Sequence of chain 1.D:
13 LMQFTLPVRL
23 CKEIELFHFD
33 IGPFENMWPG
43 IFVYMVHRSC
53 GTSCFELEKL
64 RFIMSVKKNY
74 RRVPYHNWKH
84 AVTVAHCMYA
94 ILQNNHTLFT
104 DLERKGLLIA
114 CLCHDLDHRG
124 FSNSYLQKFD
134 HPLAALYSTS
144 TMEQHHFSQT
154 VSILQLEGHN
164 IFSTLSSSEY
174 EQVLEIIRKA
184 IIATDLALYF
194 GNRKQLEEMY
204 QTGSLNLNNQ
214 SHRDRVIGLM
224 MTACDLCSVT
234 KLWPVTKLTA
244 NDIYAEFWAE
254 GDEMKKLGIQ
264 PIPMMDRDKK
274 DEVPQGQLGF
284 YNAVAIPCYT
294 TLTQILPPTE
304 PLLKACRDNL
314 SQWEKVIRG

Binding-site contacts:
Ligand atom N11 contacts residue LEU189 of chain 1.D at 4.0 Å.
Ligand atom N11 contacts residue PHE283 of chain 1.D at 3.9 Å.
Ligand atom N6 contacts residue PHE250 of chain 1.D at 3.5 Å.
Ligand atom C15 contacts residue LEU229 of chain 1.D at 3.7 Å (hydrophobic).
Ligand atom C20 contacts residue PHE283 of chain 1.D at 3.5 Å (hydrophobic).
Ligand atom C3 contacts residue PHE283 of chain 1.D at 3.9 Å (hydrophobic).
Ligand atom C21 contacts residue LEU189 of chain 1.D at 4.0 Å (hydrophobic).
Ligand atom C4 contacts residue GLN280 of chain 1.D at 3.6 Å.
Ligand atom N6 contacts residue MET267 of chain 1.D at 3.5 Å.
Ligand atom C14 contacts residue VAL232 of chain 1.D at 4.0 Å (hydrophobic).
Ligand atom O18 contacts residue VAL232 of chain 1.D at 3.6 Å.
Ligand atom C2 contacts residue PHE250 of chain 1.D at 3.9 Å (hydrophobic).
Ligand atom N6 contacts residue PHE283 of chain 1.D at 3.5 Å.
Ligand atom O18 contacts residue GLN280 of chain 1.D at 3.8 Å.
Ligand atom C13 contacts residue PHE283 of chain 1.D at 3.8 Å (hydrophobic).
Ligand atom C19 contacts residue MET267 of chain 1.D at 4.1 Å (hydrophobic).
Ligand atom C22 contacts residue PHE283 of chain 1.D at 3.7 Å (hydrophobic).
Ligand atom C5 contacts residue PHE283 of chain 1.D at 3.8 Å (hydrophobic).
Ligand atom C16 contacts residue ILE246 of chain 1.D at 3.3 Å (hydrophobic).
Ligand atom C13 contacts residue PHE250 of chain 1.D at 3.5 Å (hydrophobic).
Ligand atom C14 contacts residue GLN280 of chain 1.D at 3.9 Å.
Ligand atom O10 contacts residue PHE283 of chain 1.D at 3.8 Å.
Ligand atom C19 contacts residue PHE283 of chain 1.D at 4.0 Å (hydrophobic).
Ligand atom C15 contacts residue VAL232 of chain 1.D at 3.6 Å (hydrophobic).
Ligand atom C4 contacts residue PHE283 of chain 1.D at 3.9 Å (hydrophobic).
Ligand atom C5 contacts residue PHE250 of chain 1.D at 4.1 Å (hydrophobic).
Ligand atom C20 contacts residue MET267 of chain 1.D at 3.7 Å (hydrophobic).
Ligand atom C1 contacts residue PHE283 of chain 1.D at 3.6 Å (hydrophobic).
Ligand atom C8 contacts residue LEU229 of chain 1.D at 3.8 Å (hydrophobic).
Ligand atom C24 contacts residue VAL287 of chain 1.D at 3.8 Å (hydrophobic).
Ligand atom N11 contacts residue PHE250 of chain 1.D at 3.9 Å.
Ligand atom O10 contacts residue MET267 of chain 1.D at 3.2 Å.
Ligand atom C2 contacts residue PHE283 of chain 1.D at 3.5 Å (hydrophobic).
Ligand atom C12 contacts residue LEU229 of chain 1.D at 3.8 Å (hydrophobic).
Ligand atom C17 contacts residue PHE250 of chain 1.D at 3.9 Å (hydrophobic).
Ligand atom N9 contacts residue GLN280 of chain 1.D at 3.1 Å (h-bond).
Ligand atom C16 contacts residue TYR78 of chain 1.D at 3.5 Å (hydrophobic).
Ligand atom C17 contacts residue MET267 of chain 1.D at 3.7 Å (hydrophobic).
Ligand atom N9 contacts residue PHE283 of chain 1.D at 4.1 Å.
Ligand atom O10 contacts residue GLN280 of chain 1.D at 2.9 Å (h-bond).

A small-molecule ligand and the protein it binds are described below.
Small molecule (SMILES): CC1(C)C(=O)NC(=O)c2c1ccc1nc(Cc3ccccc3)[nH]c21